Sequence of chain 48.A:
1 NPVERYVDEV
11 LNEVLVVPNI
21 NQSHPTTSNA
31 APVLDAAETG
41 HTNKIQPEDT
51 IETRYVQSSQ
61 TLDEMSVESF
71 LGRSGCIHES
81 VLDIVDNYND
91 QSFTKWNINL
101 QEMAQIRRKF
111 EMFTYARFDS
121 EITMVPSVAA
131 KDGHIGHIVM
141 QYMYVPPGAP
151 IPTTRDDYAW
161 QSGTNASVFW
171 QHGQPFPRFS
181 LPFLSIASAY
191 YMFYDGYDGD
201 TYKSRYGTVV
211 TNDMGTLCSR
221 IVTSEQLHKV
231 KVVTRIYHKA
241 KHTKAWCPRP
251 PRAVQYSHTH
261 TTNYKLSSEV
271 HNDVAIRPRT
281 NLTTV

The protein below binds the small molecule below.
Small molecule (SMILES): Cc1cc(CCCOc2c(C)cc(-n3nnc(C)n3)cc2C)on1

Binding-site contacts:
Ligand atom C1B contacts residue ILE98 of chain 48.A at 3.6 Å (hydrophobic).
Ligand atom C6B contacts residue LEU181 of chain 48.A at 3.5 Å (hydrophobic).
Ligand atom CM6 contacts residue TYR144 of chain 48.A at 3.7 Å (hydrophobic).
Ligand atom N1A contacts residue MET124 of chain 48.A at 3.9 Å.
Ligand atom C4 contacts residue TYR190 of chain 48.A at 3.8 Å (hydrophobic).
Ligand atom CM4 contacts residue TYR144 of chain 48.A at 3.8 Å (hydrophobic).
Ligand atom N5A contacts residue LEU217 of chain 48.A at 3.7 Å.
Ligand atom C5 contacts residue MET214 of chain 48.A at 3.7 Å (hydrophobic).
Ligand atom C4 contacts residue LEU100 of chain 48.A at 3.8 Å (hydrophobic).
Ligand atom CM2 contacts residue ILE77 of chain 48.A at 3.9 Å (hydrophobic).
Ligand atom C4A contacts residue PHE179 of chain 48.A at 3.5 Å (hydrophobic).
Ligand atom N1A contacts residue LEU217 of chain 48.A at 3.4 Å.
Ligand atom N2A contacts residue PHE179 of chain 48.A at 3.3 Å.
Ligand atom N2 contacts residue MET214 of chain 48.A at 3.7 Å.
Ligand atom C5B contacts residue TYR144 of chain 48.A at 3.7 Å (hydrophobic).
Ligand atom O1B contacts residue ILE98 of chain 48.A at 3.1 Å.
Ligand atom N3A contacts residue TYR144 of chain 48.A at 3.2 Å.
Ligand atom N2 contacts residue LEU100 of chain 48.A at 3.8 Å.
Ligand atom C4A contacts residue TYR144 of chain 48.A at 3.5 Å (hydrophobic).
Ligand atom N1A contacts residue PHE179 of chain 48.A at 3.2 Å.
Ligand atom O1 contacts residue MET214 of chain 48.A at 3.2 Å.
Ligand atom CM4 contacts residue VAL168 of chain 48.A at 3.9 Å (hydrophobic).
Ligand atom C3C contacts residue LEU181 of chain 48.A at 4.0 Å (hydrophobic).
Ligand atom C5B contacts residue LEU181 of chain 48.A at 3.6 Å (hydrophobic).
Ligand atom C3 contacts residue LEU100 of chain 48.A at 3.7 Å (hydrophobic).
Ligand atom CM2 contacts residue ILE122 of chain 48.A at 3.9 Å (hydrophobic).
Ligand atom C1B contacts residue LEU181 of chain 48.A at 3.9 Å (hydrophobic).
Ligand atom CM4 contacts residue TYR142 of chain 48.A at 3.9 Å (hydrophobic).
Ligand atom C6B contacts residue ILE98 of chain 48.A at 3.8 Å (hydrophobic).
Ligand atom CM6 contacts residue LEU181 of chain 48.A at 3.8 Å (hydrophobic).
Ligand atom C1C contacts residue MET214 of chain 48.A at 3.4 Å (hydrophobic).
Ligand atom CM6 contacts residue LEU184 of chain 48.A at 3.6 Å (hydrophobic).
Ligand atom O1 contacts residue LEU100 of chain 48.A at 3.8 Å.
Ligand atom N5A contacts residue PHE179 of chain 48.A at 3.2 Å.
Ligand atom C4 contacts residue MET214 of chain 48.A at 4.0 Å (hydrophobic).
Ligand atom C5 contacts residue LEU100 of chain 48.A at 4.0 Å (hydrophobic).
Ligand atom CM4 contacts residue ALA166 of chain 48.A at 3.1 Å (hydrophobic).
Ligand atom N3A contacts residue PHE179 of chain 48.A at 3.6 Å.
Ligand atom N2A contacts residue TYR144 of chain 48.A at 4.0 Å.
Ligand atom CM3 contacts residue TYR190 of chain 48.A at 3.8 Å (hydrophobic).